Sequence of chain 1.B:
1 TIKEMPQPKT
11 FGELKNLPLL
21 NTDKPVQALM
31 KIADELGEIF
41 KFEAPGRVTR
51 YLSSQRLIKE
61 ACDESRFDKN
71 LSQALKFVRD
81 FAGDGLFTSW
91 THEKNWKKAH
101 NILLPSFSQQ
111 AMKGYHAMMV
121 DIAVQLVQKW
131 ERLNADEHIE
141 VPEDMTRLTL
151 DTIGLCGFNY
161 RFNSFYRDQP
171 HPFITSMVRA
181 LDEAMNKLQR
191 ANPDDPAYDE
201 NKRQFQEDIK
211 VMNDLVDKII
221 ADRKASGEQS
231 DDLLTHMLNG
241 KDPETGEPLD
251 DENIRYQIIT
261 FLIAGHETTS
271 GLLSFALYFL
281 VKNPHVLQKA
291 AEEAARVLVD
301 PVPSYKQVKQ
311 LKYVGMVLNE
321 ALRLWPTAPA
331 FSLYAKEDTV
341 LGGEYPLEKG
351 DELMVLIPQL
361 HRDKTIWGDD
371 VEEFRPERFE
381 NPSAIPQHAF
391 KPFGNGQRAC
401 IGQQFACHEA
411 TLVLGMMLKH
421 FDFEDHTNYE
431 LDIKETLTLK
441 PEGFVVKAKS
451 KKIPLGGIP

Binding-site contacts:
Ligand atom C32 contacts residue PRO382 of chain 1.B at 3.4 Å (hydrophobic).
Ligand atom O48 contacts residue LEU318 of chain 1.B at 3.5 Å.
Ligand atom N46 contacts residue CYS407 of chain 1.B at 3.0 Å (h-bond).
Ligand atom C45 contacts residue LYS309 of chain 1.B at 4.0 Å.
Ligand atom C42 contacts residue LYS312 of chain 1.B at 3.4 Å.
Ligand atom C49 contacts residue CYS407 of chain 1.B at 1.8 Å (hydrophobic).
Ligand atom C08 contacts residue PHE379 of chain 1.B at 4.1 Å (hydrophobic).
Ligand atom C06 contacts residue LYS312 of chain 1.B at 4.2 Å.
Ligand atom C47 contacts residue GLY315 of chain 1.B at 4.1 Å.
Ligand atom C43 contacts residue LYS312 of chain 1.B at 3.5 Å.
Ligand atom C06 contacts residue PRO382 of chain 1.B at 4.1 Å (hydrophobic).
Ligand atom C43 contacts residue GLN310 of chain 1.B at 4.0 Å.
Ligand atom O48 contacts residue GLY315 of chain 1.B at 3.1 Å (h-bond).
Ligand atom C39 contacts residue LYS312 of chain 1.B at 3.9 Å.
Ligand atom C03 contacts residue ASN319 of chain 1.B at 3.0 Å.
Ligand atom C38 contacts residue LYS312 of chain 1.B at 3.5 Å.
Ligand atom C37 contacts residue LYS312 of chain 1.B at 3.6 Å.
Ligand atom C43 contacts residue LYS309 of chain 1.B at 2.9 Å.
Ligand atom C06 contacts residue MET316 of chain 1.B at 3.4 Å (hydrophobic).
Ligand atom C42 contacts residue LYS309 of chain 1.B at 4.0 Å.
Ligand atom C01 contacts residue MET316 of chain 1.B at 3.6 Å (hydrophobic).
Ligand atom C03 contacts residue GLY315 of chain 1.B at 3.4 Å.
Ligand atom O48 contacts residue ASN319 of chain 1.B at 3.8 Å.
Ligand atom C44 contacts residue LYS312 of chain 1.B at 3.9 Å.
Ligand atom C08 contacts residue PRO382 of chain 1.B at 4.0 Å (hydrophobic).
Ligand atom N46 contacts residue ASN319 of chain 1.B at 3.9 Å.
Ligand atom O48 contacts residue CYS407 of chain 1.B at 4.0 Å.
Ligand atom C01 contacts residue GLY315 of chain 1.B at 3.5 Å.
Ligand atom C44 contacts residue LYS309 of chain 1.B at 2.9 Å.
Ligand atom C02 contacts residue ASN319 of chain 1.B at 3.3 Å.
Ligand atom C02 contacts residue GLY315 of chain 1.B at 3.9 Å.
Ligand atom C47 contacts residue ASN319 of chain 1.B at 3.7 Å.
Ligand atom C47 contacts residue CYS407 of chain 1.B at 2.9 Å (hydrophobic).
Ligand atom C31 contacts residue PRO382 of chain 1.B at 3.5 Å (hydrophobic).
Ligand atom C05 contacts residue ASN319 of chain 1.B at 4.0 Å.
Ligand atom C35 contacts residue PRO382 of chain 1.B at 4.1 Å (hydrophobic).
Ligand atom C36 contacts residue LYS312 of chain 1.B at 4.1 Å.
Ligand atom C06 contacts residue PHE379 of chain 1.B at 3.5 Å (hydrophobic).
Ligand atom C40 contacts residue LYS312 of chain 1.B at 3.7 Å.
Ligand atom C01 contacts residue ASN319 of chain 1.B at 3.3 Å.

The small molecule below binds the protein below.
Small molecule (SMILES): O=C(CI)Nc1cc2cccn3->[Ru+2]45(<-n6ccccc6-c6ccccn->46)(<-n4ccccc4-c4ccccn->54)<-n4cccc1c4c23